Sequence of chain 2.A:
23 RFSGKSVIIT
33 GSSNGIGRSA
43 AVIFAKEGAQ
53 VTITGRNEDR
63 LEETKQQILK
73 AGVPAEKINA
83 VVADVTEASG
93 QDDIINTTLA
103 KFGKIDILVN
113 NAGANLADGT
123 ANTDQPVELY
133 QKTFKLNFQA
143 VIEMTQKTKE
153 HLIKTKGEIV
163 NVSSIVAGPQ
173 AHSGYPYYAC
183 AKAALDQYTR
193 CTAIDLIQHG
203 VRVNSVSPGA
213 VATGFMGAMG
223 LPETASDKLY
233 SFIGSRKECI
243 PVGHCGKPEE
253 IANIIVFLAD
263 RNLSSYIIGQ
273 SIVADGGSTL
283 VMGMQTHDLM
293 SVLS

Binding-site contacts:
Ligand atom C5 contacts residue PHE217 of chain 2.A at 4.3 Å (hydrophobic).
Ligand atom C6 contacts residue TYR177 of chain 2.A at 4.2 Å (hydrophobic).
Ligand atom C5 contacts residue NDP1 of chain 2.C at 3.8 Å.
Ligand atom N8 contacts residue NDP1 of chain 2.C at 3.9 Å.
Ligand atom C9 contacts residue GLY211 of chain 2.A at 3.4 Å.
Ligand atom C9 contacts residue PRO210 of chain 2.A at 4.2 Å (hydrophobic).
Ligand atom C9 contacts residue ILE167 of chain 2.A at 3.8 Å (hydrophobic).
Ligand atom C1 contacts residue ALA212 of chain 2.A at 4.5 Å (hydrophobic).
Ligand atom N8 contacts residue ALA212 of chain 2.A at 3.8 Å.
Ligand atom C7 contacts residue TYR177 of chain 2.A at 3.6 Å (hydrophobic).
Ligand atom C1 contacts residue MET286 of chain 1.B at 4.3 Å (hydrophobic).
Ligand atom C6 contacts residue PHE217 of chain 2.A at 4.5 Å (hydrophobic).
Ligand atom C7 contacts residue VAL168 of chain 2.A at 4.2 Å (hydrophobic).
Ligand atom C9 contacts residue ALA212 of chain 2.A at 3.8 Å (hydrophobic).
Ligand atom C2 contacts residue ALA212 of chain 2.A at 4.0 Å (hydrophobic).
Ligand atom C6 contacts residue VAL168 of chain 2.A at 4.0 Å (hydrophobic).
Ligand atom C2 contacts residue MET286 of chain 1.B at 3.9 Å (hydrophobic).
Ligand atom C9 contacts residue SER166 of chain 2.A at 4.0 Å.
Ligand atom O3 contacts residue MET218 of chain 2.A at 4.0 Å.
Ligand atom C9 contacts residue NDP1 of chain 2.C at 3.7 Å.
Ligand atom O3 contacts residue TYR232 of chain 2.A at 3.8 Å.
Ligand atom O3 contacts residue ALA212 of chain 2.A at 4.4 Å.
Ligand atom N8 contacts residue GLY211 of chain 2.A at 3.9 Å.
Ligand atom C4 contacts residue NDP1 of chain 2.C at 3.6 Å.
Ligand atom C3 contacts residue NDP1 of chain 2.C at 4.4 Å.
Ligand atom O3 contacts residue LEU231 of chain 2.A at 4.0 Å.
Ligand atom C4 contacts residue PHE217 of chain 2.A at 3.9 Å (hydrophobic).
Ligand atom C3 contacts residue ALA212 of chain 2.A at 4.3 Å (hydrophobic).

This small molecule binds to this protein.
Small molecule (SMILES): CN1[C@@H]2CC[C@H]1CC(=O)C2

Sequence of chain 1.B:
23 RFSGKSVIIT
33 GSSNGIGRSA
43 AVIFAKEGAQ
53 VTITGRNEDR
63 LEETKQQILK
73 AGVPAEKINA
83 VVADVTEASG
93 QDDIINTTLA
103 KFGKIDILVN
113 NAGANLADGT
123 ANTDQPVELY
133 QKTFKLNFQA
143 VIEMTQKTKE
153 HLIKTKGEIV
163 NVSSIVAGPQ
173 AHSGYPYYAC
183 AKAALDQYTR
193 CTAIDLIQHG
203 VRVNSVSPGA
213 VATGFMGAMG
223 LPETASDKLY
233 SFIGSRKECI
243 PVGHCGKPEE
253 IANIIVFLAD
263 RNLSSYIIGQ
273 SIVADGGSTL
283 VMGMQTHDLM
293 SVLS